Sequence of chain 1.B:
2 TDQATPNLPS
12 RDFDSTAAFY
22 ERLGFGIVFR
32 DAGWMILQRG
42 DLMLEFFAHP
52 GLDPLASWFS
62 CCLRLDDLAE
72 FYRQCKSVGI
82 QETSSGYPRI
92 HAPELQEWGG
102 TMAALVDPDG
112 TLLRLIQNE

Binding-site contacts:
Ligand atom ND contacts residue TRP59 of chain 1.B at 2.8 Å (h-bond).
Ligand atom CA contacts residue GLY111 of chain 1.B at 3.2 Å.
Ligand atom O66 contacts residue SER85 of chain 1.B at 3.5 Å (h-bond).
Ligand atom S46 contacts residue PHE30 of chain 1.A at 3.5 Å.
Ligand atom C45 contacts residue TRP99 of chain 1.B at 3.6 Å (hydrophobic).
Ligand atom C55 contacts residue ASN119 of chain 1.B at 3.3 Å.
Ligand atom S53 contacts residue ASN119 of chain 1.B at 3.5 Å (h-bond).
Ligand atom NF contacts residue PHE60 of chain 1.B at 3.1 Å (h-bond).
Ligand atom NN contacts residue TRP35 of chain 1.A at 3.5 Å.
Ligand atom ND contacts residue SER61 of chain 1.B at 3.2 Å (h-bond).
Ligand atom C54 contacts residue GLU120 of chain 1.B at 3.4 Å.
Ligand atom NF contacts residue SER58 of chain 1.B at 3.4 Å (h-bond).
Ligand atom O70 contacts residue SER58 of chain 1.B at 3.4 Å (h-bond).
Ligand atom C70 contacts residue LEU56 of chain 1.B at 3.1 Å (hydrophobic).
Ligand atom C41 contacts residue TRP99 of chain 1.B at 3.4 Å (hydrophobic).
Ligand atom NQ contacts residue SER58 of chain 1.B at 2.7 Å (h-bond).
Ligand atom NN contacts residue TRP99 of chain 1.B at 3.4 Å (h-bond).
Ligand atom C43 contacts residue TRP99 of chain 1.B at 3.5 Å (hydrophobic).
Ligand atom C40 contacts residue ARG115 of chain 1.B at 3.6 Å.
Ligand atom CB contacts residue LEU113 of chain 1.B at 3.6 Å (hydrophobic).
Ligand atom O66 contacts residue SER86 of chain 1.B at 3.2 Å.
Ligand atom C51 contacts residue ARG65 of chain 1.B at 3.4 Å.
Ligand atom C4 contacts residue ARG115 of chain 1.B at 3.6 Å.
Ligand atom NQ contacts residue LEU56 of chain 1.B at 2.7 Å (h-bond).
Ligand atom O66 contacts residue GLY87 of chain 1.B at 3.4 Å (h-bond).
Ligand atom O69 contacts residue LEU56 of chain 1.B at 3.0 Å (h-bond).
Ligand atom O68 contacts residue LEU56 of chain 1.B at 3.1 Å (h-bond).
Ligand atom O12 contacts residue ARG90 of chain 1.B at 2.7 Å (salt-bridge).
Ligand atom NO contacts residue ARG65 of chain 1.B at 3.1 Å (salt-bridge).
Ligand atom O67 contacts residue ARG90 of chain 1.B at 3.5 Å (salt-bridge).
Ligand atom NF contacts residue GLY111 of chain 1.B at 3.0 Å (h-bond).
Ligand atom C43 contacts residue TRP35 of chain 1.A at 3.6 Å (hydrophobic).
Ligand atom NQ contacts residue PRO55 of chain 1.B at 3.4 Å (h-bond).
Ligand atom C70 contacts residue SER58 of chain 1.B at 3.5 Å.
Ligand atom C42 contacts residue TRP35 of chain 1.A at 3.6 Å (hydrophobic).
Ligand atom NQ contacts residue ALA57 of chain 1.B at 3.5 Å (h-bond).
Ligand atom C50 contacts residue ARG65 of chain 1.B at 3.4 Å.
Ligand atom O4 contacts residue ARG115 of chain 1.B at 2.6 Å (salt-bridge).
Ligand atom O40 contacts residue ARG115 of chain 1.B at 2.5 Å (salt-bridge).
Ligand atom NP contacts residue ARG65 of chain 1.B at 3.2 Å (salt-bridge).

The small molecule below binds the protein below.
Small molecule (SMILES): Cc1c(N)nc([C@H](CC(N)=O)NC[C@H](N)C(N)=O)nc1C(=O)N[C@H](C(=O)N[C@H](C)[C@@H](O)[C@H](C)C(=O)N[C@H](C(=O)NCCc1nc(-c2nc(C(=O)NCCC[SH](C)C)cs2)cs1)[C@@H](C)O)[C@@H](O[C@@H]1O[C@@H](CO)[C@@H](O)[C@H](O)[C@@H]1O[C@H]1O[C@H](CO)[C@@H](O)[C@H](OC(N)=O)[C@@H]1O)c1c[nH]cn1

Sequence of chain 1.A:
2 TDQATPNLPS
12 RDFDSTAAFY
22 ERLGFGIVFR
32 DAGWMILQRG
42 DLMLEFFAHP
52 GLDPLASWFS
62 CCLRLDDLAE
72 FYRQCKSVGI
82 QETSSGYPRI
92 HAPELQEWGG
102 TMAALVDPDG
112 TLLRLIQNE